Binding-site contacts:
Ligand atom N22 contacts residue THR141 of chain 1.B at 3.4 Å.
Ligand atom C2 contacts residue TYR247 of chain 1.B at 3.2 Å (hydrophobic).
Ligand atom O13 contacts residue TYR247 of chain 1.B at 2.5 Å (h-bond).
Ligand atom C5 contacts residue PHE48 of chain 1.B at 3.8 Å (hydrophobic).
Ligand atom C2 contacts residue ASP116 of chain 1.B at 3.8 Å.
Ligand atom C15 contacts residue TRP117 of chain 1.B at 3.7 Å (hydrophobic).
Ligand atom C15 contacts residue GLN165 of chain 1.B at 4.0 Å.
Ligand atom O23 contacts residue THR141 of chain 1.B at 3.6 Å.
Ligand atom C7 contacts residue TYR247 of chain 1.B at 4.0 Å (hydrophobic).
Ligand atom C11 contacts residue PHE48 of chain 1.B at 3.8 Å (hydrophobic).
Ligand atom C18 contacts residue ASP116 of chain 1.B at 3.0 Å.
Ligand atom O23 contacts residue LEU280 of chain 1.B at 3.6 Å.
Ligand atom C12 contacts residue PHE48 of chain 1.B at 3.6 Å (hydrophobic).
Ligand atom N3 contacts residue ASP116 of chain 1.B at 2.9 Å (salt-bridge).
Ligand atom C9 contacts residue MET200 of chain 1.B at 3.7 Å (hydrophobic).
Ligand atom C17 contacts residue TRP117 of chain 1.B at 3.6 Å (hydrophobic).
Ligand atom C6 contacts residue ASP116 of chain 1.B at 3.9 Å.
Ligand atom C14 contacts residue GLN165 of chain 1.B at 3.6 Å.
Ligand atom N1 contacts residue ASP116 of chain 1.B at 3.8 Å.
Ligand atom C4 contacts residue ASP116 of chain 1.B at 3.8 Å.
Ligand atom C11 contacts residue LEU189 of chain 1.B at 3.3 Å (hydrophobic).
Ligand atom C25 contacts residue MET284 of chain 1.B at 3.4 Å (hydrophobic).
Ligand atom C6 contacts residue HIS305 of chain 1.B at 3.0 Å.
Ligand atom N1 contacts residue TYR164 of chain 1.B at 3.6 Å.
Ligand atom C2 contacts residue TYR164 of chain 1.B at 3.2 Å (hydrophobic).
Ligand atom O13 contacts residue TYR164 of chain 1.B at 2.7 Å (h-bond).
Ligand atom C17 contacts residue ASP116 of chain 1.B at 3.9 Å.
Ligand atom C10 contacts residue LEU209 of chain 1.B at 3.9 Å (hydrophobic).
Ligand atom C7 contacts residue PHE48 of chain 1.B at 4.0 Å (hydrophobic).
Ligand atom C5 contacts residue TYR247 of chain 1.B at 3.8 Å (hydrophobic).
Ligand atom C16 contacts residue TRP117 of chain 1.B at 3.6 Å (hydrophobic).
Ligand atom C10 contacts residue LEU189 of chain 1.B at 3.9 Å (hydrophobic).
Ligand atom N22 contacts residue LEU280 of chain 1.B at 3.4 Å.
Ligand atom N3 contacts residue TYR164 of chain 1.B at 4.0 Å.
Ligand atom C4 contacts residue TYR247 of chain 1.B at 3.9 Å (hydrophobic).
Ligand atom C14 contacts residue TYR164 of chain 1.B at 3.4 Å (hydrophobic).
Ligand atom C8 contacts residue TYR164 of chain 1.B at 3.5 Å (hydrophobic).
Ligand atom C9 contacts residue TYR164 of chain 1.B at 3.6 Å (hydrophobic).
Ligand atom N3 contacts residue TYR247 of chain 1.B at 3.6 Å (h-bond).
Ligand atom C4 contacts residue TYR164 of chain 1.B at 3.9 Å (hydrophobic).

Sequence of chain 1.B:
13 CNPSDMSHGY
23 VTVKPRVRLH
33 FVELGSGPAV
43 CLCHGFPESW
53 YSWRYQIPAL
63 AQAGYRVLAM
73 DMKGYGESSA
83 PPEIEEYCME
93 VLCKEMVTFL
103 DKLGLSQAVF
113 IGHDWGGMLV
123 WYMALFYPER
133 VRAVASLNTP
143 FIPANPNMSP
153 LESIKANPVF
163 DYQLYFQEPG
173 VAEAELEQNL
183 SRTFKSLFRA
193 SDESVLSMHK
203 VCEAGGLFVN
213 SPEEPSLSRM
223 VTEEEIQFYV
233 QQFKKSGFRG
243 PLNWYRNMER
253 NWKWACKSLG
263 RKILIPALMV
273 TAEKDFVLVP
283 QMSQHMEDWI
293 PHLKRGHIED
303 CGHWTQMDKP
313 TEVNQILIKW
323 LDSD

A protein and the small-molecule ligand that binds it are described below.
Small molecule (SMILES): CC(C)c1noc(C2CCN(C(=O)N[C@H]3C[C@@H]3c3ccccc3)CC2)n1